Binding-site contacts:
Ligand atom C3 contacts residue ASN657 of chain 1.A at 3.8 Å.
Ligand atom C4 contacts residue ASN657 of chain 1.A at 4.2 Å.
Ligand atom C7 contacts residue ASN657 of chain 1.A at 3.2 Å.
Ligand atom O7 contacts residue ASN657 of chain 1.A at 3.1 Å (h-bond).
Ligand atom C2 contacts residue ASN657 of chain 1.A at 2.5 Å.
Ligand atom N2 contacts residue ASN657 of chain 1.A at 2.9 Å (h-bond).
Ligand atom C5 contacts residue ASN657 of chain 1.A at 3.7 Å.
Ligand atom O5 contacts residue ASN657 of chain 1.A at 2.4 Å (h-bond).
Ligand atom C1 contacts residue ASN657 of chain 1.A at 1.4 Å.

The small molecule below binds the protein below.
Small molecule (SMILES): CC(=O)N[C@@H]1[C@@H](O)[C@H](O)[C@@H](CO)O[C@H]1O

Sequence of chain 1.A:
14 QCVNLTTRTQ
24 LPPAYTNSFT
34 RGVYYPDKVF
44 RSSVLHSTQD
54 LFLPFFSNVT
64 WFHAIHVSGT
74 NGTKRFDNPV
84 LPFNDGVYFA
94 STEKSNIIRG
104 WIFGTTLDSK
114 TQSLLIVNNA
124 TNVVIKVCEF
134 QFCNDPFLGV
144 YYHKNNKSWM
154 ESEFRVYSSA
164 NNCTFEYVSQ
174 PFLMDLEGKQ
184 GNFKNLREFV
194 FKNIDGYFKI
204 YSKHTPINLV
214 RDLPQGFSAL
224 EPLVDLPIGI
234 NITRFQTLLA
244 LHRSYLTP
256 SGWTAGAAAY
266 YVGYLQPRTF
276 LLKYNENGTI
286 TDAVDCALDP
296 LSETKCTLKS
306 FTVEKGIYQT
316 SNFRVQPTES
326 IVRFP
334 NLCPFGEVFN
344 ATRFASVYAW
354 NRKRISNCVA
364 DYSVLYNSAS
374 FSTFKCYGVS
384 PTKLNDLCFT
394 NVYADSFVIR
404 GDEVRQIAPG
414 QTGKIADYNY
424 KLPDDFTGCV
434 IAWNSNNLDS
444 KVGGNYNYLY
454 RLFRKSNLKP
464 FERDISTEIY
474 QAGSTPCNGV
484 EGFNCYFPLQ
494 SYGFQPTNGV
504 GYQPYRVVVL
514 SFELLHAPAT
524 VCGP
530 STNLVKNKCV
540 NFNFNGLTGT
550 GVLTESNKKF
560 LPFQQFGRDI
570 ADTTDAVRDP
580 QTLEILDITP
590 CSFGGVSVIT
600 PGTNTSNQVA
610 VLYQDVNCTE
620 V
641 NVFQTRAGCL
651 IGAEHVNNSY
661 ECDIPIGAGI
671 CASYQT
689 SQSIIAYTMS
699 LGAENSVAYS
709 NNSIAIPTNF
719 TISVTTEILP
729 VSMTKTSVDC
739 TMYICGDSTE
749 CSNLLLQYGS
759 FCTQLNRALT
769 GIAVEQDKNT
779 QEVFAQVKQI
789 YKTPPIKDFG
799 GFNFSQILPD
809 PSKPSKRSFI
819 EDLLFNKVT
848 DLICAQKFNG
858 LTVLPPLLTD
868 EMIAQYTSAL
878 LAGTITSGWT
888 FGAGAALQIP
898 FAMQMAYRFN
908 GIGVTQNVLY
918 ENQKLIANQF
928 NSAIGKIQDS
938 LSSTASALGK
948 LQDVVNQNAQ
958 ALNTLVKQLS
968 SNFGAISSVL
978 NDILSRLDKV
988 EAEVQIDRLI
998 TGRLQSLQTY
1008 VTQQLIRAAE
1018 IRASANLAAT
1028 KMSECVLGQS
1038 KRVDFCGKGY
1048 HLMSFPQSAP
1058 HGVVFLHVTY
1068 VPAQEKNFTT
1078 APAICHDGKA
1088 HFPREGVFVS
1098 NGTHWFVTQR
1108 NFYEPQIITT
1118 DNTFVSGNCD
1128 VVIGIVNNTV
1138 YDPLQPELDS